A protein and the small-molecule ligand that binds it are described below.
Small molecule (SMILES): CC(=O)N[C@H]1[C@H](O[C@H]2[C@H](O)[C@@H](NC(C)=O)CO[C@@H]2CO)O[C@H](CO)[C@@H](O[C@@H]2O[C@H](CO[C@H]3O[C@H](CO)[C@@H](O)[C@H](O)[C@@H]3O[C@H]3O[C@H](CO)[C@@H](O)[C@H](O)[C@@H]3O)[C@@H](O)[C@H](O[C@H]3O[C@H](CO)[C@@H](O)[C@H](O)[C@@H]3O[C@H]3O[C@H](CO)[C@@H](O)[C@H](O)[C@@H]3O)[C@@H]2O)[C@@H]1O

Sequence of chain 1.B:
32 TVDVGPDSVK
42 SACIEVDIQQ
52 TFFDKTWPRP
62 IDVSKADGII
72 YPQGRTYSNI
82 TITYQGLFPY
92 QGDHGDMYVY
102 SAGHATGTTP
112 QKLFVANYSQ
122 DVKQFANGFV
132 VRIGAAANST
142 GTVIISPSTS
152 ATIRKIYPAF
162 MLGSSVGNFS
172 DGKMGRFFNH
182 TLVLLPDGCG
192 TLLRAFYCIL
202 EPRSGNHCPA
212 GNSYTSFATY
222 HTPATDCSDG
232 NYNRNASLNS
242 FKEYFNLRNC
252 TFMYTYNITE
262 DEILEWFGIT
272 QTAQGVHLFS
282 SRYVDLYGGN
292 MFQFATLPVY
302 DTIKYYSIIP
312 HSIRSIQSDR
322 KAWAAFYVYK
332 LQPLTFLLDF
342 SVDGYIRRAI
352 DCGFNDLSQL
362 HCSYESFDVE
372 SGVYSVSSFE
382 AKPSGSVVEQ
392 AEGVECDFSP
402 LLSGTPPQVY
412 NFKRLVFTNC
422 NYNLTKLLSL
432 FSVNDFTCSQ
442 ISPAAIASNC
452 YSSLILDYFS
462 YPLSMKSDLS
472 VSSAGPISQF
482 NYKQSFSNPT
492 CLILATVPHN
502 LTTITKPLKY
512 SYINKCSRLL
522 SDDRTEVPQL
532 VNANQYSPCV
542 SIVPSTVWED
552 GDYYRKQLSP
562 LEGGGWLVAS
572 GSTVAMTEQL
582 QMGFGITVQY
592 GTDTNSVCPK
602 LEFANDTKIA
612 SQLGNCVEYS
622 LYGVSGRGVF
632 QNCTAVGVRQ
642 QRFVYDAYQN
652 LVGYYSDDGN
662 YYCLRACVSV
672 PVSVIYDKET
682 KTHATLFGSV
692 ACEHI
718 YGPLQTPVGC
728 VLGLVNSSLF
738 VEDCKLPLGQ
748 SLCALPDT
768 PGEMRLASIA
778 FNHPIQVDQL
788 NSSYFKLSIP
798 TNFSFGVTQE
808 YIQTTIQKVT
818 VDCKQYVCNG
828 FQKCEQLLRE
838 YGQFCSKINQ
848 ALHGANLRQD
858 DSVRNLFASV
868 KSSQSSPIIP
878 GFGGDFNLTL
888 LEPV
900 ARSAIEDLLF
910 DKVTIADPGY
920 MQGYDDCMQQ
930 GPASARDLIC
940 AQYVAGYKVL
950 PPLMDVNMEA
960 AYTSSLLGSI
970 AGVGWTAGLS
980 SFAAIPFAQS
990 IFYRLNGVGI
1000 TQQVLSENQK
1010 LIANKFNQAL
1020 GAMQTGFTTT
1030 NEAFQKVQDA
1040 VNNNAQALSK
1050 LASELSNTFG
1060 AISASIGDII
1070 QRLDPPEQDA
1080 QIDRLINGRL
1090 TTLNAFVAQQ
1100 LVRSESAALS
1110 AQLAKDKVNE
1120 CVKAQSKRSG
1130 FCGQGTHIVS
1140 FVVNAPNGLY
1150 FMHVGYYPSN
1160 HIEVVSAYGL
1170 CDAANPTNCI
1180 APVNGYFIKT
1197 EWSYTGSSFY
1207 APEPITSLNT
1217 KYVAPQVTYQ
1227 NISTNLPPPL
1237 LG

Binding-site contacts:
Ligand atom O3 contacts residue ASP524 of chain 1.C at 3.0 Å (salt-bridge).
Ligand atom N2 contacts residue ASN424 of chain 1.B at 3.0 Å (h-bond).
Ligand atom C3 contacts residue ASN424 of chain 1.B at 3.9 Å.
Ligand atom O5 contacts residue ASN424 of chain 1.B at 2.4 Å (h-bond).
Ligand atom O7 contacts residue ASN424 of chain 1.B at 3.5 Å (h-bond).
Ligand atom C3 contacts residue ASP524 of chain 1.C at 3.7 Å.
Ligand atom O4 contacts residue TYR554 of chain 1.C at 4.1 Å.
Ligand atom C1 contacts residue ASN424 of chain 1.B at 1.5 Å.
Ligand atom O4 contacts residue ASP524 of chain 1.C at 3.5 Å (salt-bridge).
Ligand atom O5 contacts residue GLU527 of chain 1.C at 4.2 Å.
Ligand atom O6 contacts residue TYR554 of chain 1.C at 3.9 Å.
Ligand atom O7 contacts residue LYS516 of chain 1.C at 3.2 Å (salt-bridge).
Ligand atom O4 contacts residue LYS516 of chain 1.C at 4.1 Å.
Ligand atom C6 contacts residue TRP567 of chain 1.C at 3.8 Å (hydrophobic).
Ligand atom O7 contacts residue LYS601 of chain 1.B at 3.9 Å.
Ligand atom C1 contacts residue LYS427 of chain 1.B at 4.2 Å.
Ligand atom C8 contacts residue LYS601 of chain 1.B at 3.8 Å.
Ligand atom C6 contacts residue LYS427 of chain 1.B at 4.1 Å.
Ligand atom C5 contacts residue TYR554 of chain 1.C at 4.0 Å (hydrophobic).
Ligand atom O5 contacts residue LYS427 of chain 1.B at 3.4 Å.
Ligand atom C8 contacts residue THR426 of chain 1.B at 4.2 Å.
Ligand atom C6 contacts residue THR426 of chain 1.B at 4.1 Å.
Ligand atom C7 contacts residue ASN424 of chain 1.B at 3.4 Å.
Ligand atom O4 contacts residue TRP567 of chain 1.C at 3.3 Å.
Ligand atom O6 contacts residue ARG556 of chain 1.C at 3.1 Å (salt-bridge).
Ligand atom C6 contacts residue ARG556 of chain 1.C at 3.8 Å.
Ligand atom C4 contacts residue TRP567 of chain 1.C at 3.6 Å (hydrophobic).
Ligand atom C5 contacts residue THR426 of chain 1.B at 3.9 Å.
Ligand atom O6 contacts residue LYS427 of chain 1.B at 3.1 Å (salt-bridge).
Ligand atom O4 contacts residue LEU520 of chain 1.C at 3.6 Å.
Ligand atom O6 contacts residue VAL569 of chain 1.C at 4.0 Å.
Ligand atom O5 contacts residue THR426 of chain 1.B at 4.2 Å.
Ligand atom C2 contacts residue ASN424 of chain 1.B at 2.5 Å.
Ligand atom C6 contacts residue LEU520 of chain 1.C at 4.1 Å (hydrophobic).
Ligand atom C4 contacts residue ARG556 of chain 1.C at 4.2 Å.
Ligand atom C5 contacts residue ASN424 of chain 1.B at 3.7 Å.
Ligand atom C6 contacts residue TYR554 of chain 1.C at 3.8 Å (hydrophobic).
Ligand atom O3 contacts residue GLU527 of chain 1.C at 3.5 Å (salt-bridge).
Ligand atom O4 contacts residue ARG556 of chain 1.C at 2.8 Å (salt-bridge).
Ligand atom C8 contacts residue SER430 of chain 1.B at 4.1 Å.

Sequence of chain 1.C:
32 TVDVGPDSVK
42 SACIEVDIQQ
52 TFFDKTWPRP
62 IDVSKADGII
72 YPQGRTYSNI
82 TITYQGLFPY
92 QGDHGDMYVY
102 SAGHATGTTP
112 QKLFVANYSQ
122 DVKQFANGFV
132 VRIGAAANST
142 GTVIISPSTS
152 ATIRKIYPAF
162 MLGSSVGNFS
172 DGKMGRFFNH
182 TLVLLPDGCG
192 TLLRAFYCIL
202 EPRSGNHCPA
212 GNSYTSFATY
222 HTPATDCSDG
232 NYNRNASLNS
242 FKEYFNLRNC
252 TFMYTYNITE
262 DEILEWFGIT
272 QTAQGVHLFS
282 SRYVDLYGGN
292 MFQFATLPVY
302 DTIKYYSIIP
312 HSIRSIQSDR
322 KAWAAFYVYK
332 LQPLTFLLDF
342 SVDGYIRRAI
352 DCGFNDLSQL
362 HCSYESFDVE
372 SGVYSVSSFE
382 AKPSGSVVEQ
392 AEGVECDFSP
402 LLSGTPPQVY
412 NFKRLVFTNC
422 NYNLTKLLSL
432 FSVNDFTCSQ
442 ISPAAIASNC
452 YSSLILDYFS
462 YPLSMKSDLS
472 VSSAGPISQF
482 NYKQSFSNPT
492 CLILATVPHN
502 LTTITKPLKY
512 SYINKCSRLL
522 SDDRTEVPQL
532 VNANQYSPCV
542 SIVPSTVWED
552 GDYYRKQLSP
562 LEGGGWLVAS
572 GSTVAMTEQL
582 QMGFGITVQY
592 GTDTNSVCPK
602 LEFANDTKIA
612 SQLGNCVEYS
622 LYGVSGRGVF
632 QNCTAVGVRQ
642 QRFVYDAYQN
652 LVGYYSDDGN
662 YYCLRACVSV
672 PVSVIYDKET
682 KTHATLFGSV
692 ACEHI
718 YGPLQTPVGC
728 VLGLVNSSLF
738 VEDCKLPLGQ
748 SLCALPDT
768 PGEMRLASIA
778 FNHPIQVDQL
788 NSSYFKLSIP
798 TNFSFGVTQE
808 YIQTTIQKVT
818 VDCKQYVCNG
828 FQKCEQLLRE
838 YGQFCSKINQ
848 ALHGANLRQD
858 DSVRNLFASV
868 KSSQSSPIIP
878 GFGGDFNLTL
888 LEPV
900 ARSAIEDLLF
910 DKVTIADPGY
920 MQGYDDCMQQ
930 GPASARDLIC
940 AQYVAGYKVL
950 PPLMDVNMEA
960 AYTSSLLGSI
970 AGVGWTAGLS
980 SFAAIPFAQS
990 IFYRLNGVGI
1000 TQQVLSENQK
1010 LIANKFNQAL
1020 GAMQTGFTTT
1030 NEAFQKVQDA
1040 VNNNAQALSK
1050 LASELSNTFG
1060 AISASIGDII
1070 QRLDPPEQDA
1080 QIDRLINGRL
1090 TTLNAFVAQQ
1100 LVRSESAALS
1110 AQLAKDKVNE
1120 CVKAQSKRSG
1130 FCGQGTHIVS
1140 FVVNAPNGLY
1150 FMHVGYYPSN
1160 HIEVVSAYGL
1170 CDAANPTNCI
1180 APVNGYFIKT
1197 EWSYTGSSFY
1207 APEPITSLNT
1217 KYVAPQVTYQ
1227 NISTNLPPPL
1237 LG